Sequence of chain 1.A:
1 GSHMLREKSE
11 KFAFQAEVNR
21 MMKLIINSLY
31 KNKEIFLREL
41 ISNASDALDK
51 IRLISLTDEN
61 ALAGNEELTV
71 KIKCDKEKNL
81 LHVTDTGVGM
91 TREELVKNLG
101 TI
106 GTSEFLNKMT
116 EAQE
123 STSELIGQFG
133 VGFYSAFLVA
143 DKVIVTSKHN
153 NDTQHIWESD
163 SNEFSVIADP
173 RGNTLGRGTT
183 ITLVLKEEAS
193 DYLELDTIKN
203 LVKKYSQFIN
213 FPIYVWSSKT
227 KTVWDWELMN

Binding-site contacts:
Ligand atom C51 contacts residue PHE135 of chain 1.A at 4.0 Å (hydrophobic).
Ligand atom N5' contacts residue LEU99 of chain 1.A at 4.2 Å.
Ligand atom C6 contacts residue ASP85 of chain 1.A at 4.0 Å.
Ligand atom O5' contacts residue ASN43 of chain 1.A at 3.9 Å.
Ligand atom C5 contacts residue MET90 of chain 1.A at 3.8 Å (hydrophobic).
Ligand atom C2 contacts residue MET90 of chain 1.A at 4.0 Å (hydrophobic).
Ligand atom C52 contacts residue GLY132 of chain 1.A at 3.6 Å.
Ligand atom C52 contacts residue TYR136 of chain 1.A at 3.5 Å (hydrophobic).
Ligand atom N6 contacts residue ASP85 of chain 1.A at 3.0 Å (salt-bridge).
Ligand atom O4' contacts residue ASN98 of chain 1.A at 3.4 Å.
Ligand atom C2' contacts residue ASN98 of chain 1.A at 3.8 Å.
Ligand atom O4' contacts residue LEU99 of chain 1.A at 3.7 Å.
Ligand atom N1 contacts residue THR181 of chain 1.A at 3.7 Å.
Ligand atom C6 contacts residue ASN43 of chain 1.A at 4.1 Å.
Ligand atom C51 contacts residue TYR136 of chain 1.A at 3.8 Å (hydrophobic).
Ligand atom O5' contacts residue PHE135 of chain 1.A at 3.8 Å.
Ligand atom O5' contacts residue GLY132 of chain 1.A at 3.6 Å (h-bond).
Ligand atom O2' contacts residue ASN98 of chain 1.A at 2.7 Å (h-bond).
Ligand atom C51 contacts residue GLY132 of chain 1.A at 3.8 Å.
Ligand atom C1' contacts residue MET90 of chain 1.A at 3.5 Å (hydrophobic).
Ligand atom N6 contacts residue ALA44 of chain 1.A at 4.1 Å.
Ligand atom N7 contacts residue ASN43 of chain 1.A at 3.8 Å.
Ligand atom C2 contacts residue ALA47 of chain 1.A at 3.6 Å (hydrophobic).
Ligand atom C1' contacts residue ASN98 of chain 1.A at 3.8 Å.
Ligand atom C4 contacts residue MET90 of chain 1.A at 3.4 Å (hydrophobic).
Ligand atom C4' contacts residue ASN98 of chain 1.A at 3.7 Å.
Ligand atom C8 contacts residue MET90 of chain 1.A at 4.1 Å (hydrophobic).
Ligand atom N1 contacts residue ASP85 of chain 1.A at 4.0 Å.
Ligand atom C52 contacts residue VAL133 of chain 1.A at 3.7 Å (hydrophobic).
Ligand atom N3 contacts residue MET90 of chain 1.A at 3.5 Å.
Ligand atom N5' contacts residue ASN98 of chain 1.A at 3.0 Å (h-bond).
Ligand atom N6 contacts residue ASN43 of chain 1.A at 4.0 Å.
Ligand atom N6 contacts residue THR181 of chain 1.A at 4.0 Å.
Ligand atom N1 contacts residue ALA47 of chain 1.A at 3.2 Å.
Ligand atom C6 contacts residue ALA47 of chain 1.A at 4.1 Å (hydrophobic).
Ligand atom N9 contacts residue MET90 of chain 1.A at 3.7 Å.
Ligand atom C8 contacts residue LEU99 of chain 1.A at 4.1 Å (hydrophobic).
Ligand atom C5' contacts residue ASN98 of chain 1.A at 3.8 Å.
Ligand atom C51 contacts residue ASN98 of chain 1.A at 4.0 Å.
Ligand atom C5' contacts residue GLY132 of chain 1.A at 4.0 Å.

A small-molecule ligand and the protein it binds are described below.
Small molecule (SMILES): CCNC(=O)[C@H]1O[C@@H](n2cnc3c(N)ncnc32)[C@H](O)[C@@H]1O